Sequence of chain 17.A:
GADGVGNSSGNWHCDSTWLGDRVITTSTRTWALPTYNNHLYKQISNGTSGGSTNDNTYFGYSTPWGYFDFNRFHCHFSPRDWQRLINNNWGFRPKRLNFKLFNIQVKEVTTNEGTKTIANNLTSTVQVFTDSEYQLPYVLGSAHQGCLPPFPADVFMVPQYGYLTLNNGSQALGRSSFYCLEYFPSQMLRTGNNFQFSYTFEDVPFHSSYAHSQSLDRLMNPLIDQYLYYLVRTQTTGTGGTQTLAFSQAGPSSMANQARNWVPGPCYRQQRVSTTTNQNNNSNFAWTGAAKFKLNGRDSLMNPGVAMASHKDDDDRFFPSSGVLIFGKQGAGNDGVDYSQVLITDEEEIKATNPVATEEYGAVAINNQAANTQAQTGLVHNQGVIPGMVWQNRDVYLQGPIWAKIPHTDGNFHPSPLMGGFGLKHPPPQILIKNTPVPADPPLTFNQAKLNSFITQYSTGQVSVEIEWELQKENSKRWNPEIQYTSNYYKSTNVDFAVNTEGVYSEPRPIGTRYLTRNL

Binding-site contacts:
Ligand atom C6 contacts residue PRO631 of chain 17.A at 3.9 Å (hydrophobic).
Ligand atom N3 contacts residue PRO631 of chain 17.A at 3.6 Å.
Ligand atom O2P contacts residue ASP626 of chain 27.A at 4.2 Å.
Ligand atom N1 contacts residue PRO421 of chain 17.A at 4.3 Å.
Ligand atom C1' contacts residue PRO631 of chain 17.A at 4.3 Å (hydrophobic).
Ligand atom C6 contacts residue PRO421 of chain 17.A at 4.1 Å (hydrophobic).
Ligand atom N7 contacts residue ASN609 of chain 17.A at 3.8 Å.
Ligand atom C2 contacts residue VAL420 of chain 17.A at 4.3 Å (hydrophobic).
Ligand atom C6 contacts residue SER632 of chain 17.A at 3.9 Å.
Ligand atom C2 contacts residue PRO421 of chain 17.A at 4.5 Å (hydrophobic).
Ligand atom N7 contacts residue HIS630 of chain 17.A at 4.1 Å.
Ligand atom C5 contacts residue SER632 of chain 17.A at 4.1 Å.
Ligand atom N1 contacts residue PRO631 of chain 17.A at 3.5 Å (h-bond).
Ligand atom N6 contacts residue SER632 of chain 17.A at 3.3 Å (h-bond).
Ligand atom N1 contacts residue PHE638 of chain 17.A at 4.3 Å.
Ligand atom N6 contacts residue GLY639 of chain 17.A at 3.6 Å (h-bond).
Ligand atom N1 contacts residue VAL420 of chain 17.A at 3.7 Å.
Ligand atom C2 contacts residue PRO631 of chain 17.A at 3.3 Å (hydrophobic).
Ligand atom N6 contacts residue VAL420 of chain 17.A at 4.0 Å.
Ligand atom N7 contacts residue SER632 of chain 17.A at 4.1 Å.
Ligand atom C4 contacts residue PRO421 of chain 17.A at 4.3 Å (hydrophobic).
Ligand atom N1 contacts residue GLY639 of chain 17.A at 3.1 Å (h-bond).
Ligand atom N6 contacts residue PHE638 of chain 17.A at 3.9 Å.
Ligand atom O1P contacts residue LYS641 of chain 27.A at 4.0 Å.
Ligand atom C6 contacts residue VAL420 of chain 17.A at 4.0 Å (hydrophobic).
Ligand atom C3' contacts residue HIS630 of chain 17.A at 4.4 Å.
Ligand atom N3 contacts residue GLY639 of chain 17.A at 4.3 Å.
Ligand atom C8 contacts residue HIS630 of chain 17.A at 3.3 Å.
Ligand atom C5 contacts residue PRO631 of chain 17.A at 4.2 Å (hydrophobic).
Ligand atom C5 contacts residue PRO421 of chain 17.A at 4.1 Å (hydrophobic).
Ligand atom N7 contacts residue PRO421 of chain 17.A at 4.2 Å.
Ligand atom C8 contacts residue PRO421 of chain 17.A at 4.3 Å (hydrophobic).
Ligand atom C4 contacts residue PRO631 of chain 17.A at 4.0 Å (hydrophobic).
Ligand atom C2' contacts residue HIS630 of chain 17.A at 3.2 Å.
Ligand atom C1' contacts residue HIS630 of chain 17.A at 4.0 Å.
Ligand atom N9 contacts residue PRO421 of chain 17.A at 4.4 Å.
Ligand atom N9 contacts residue HIS630 of chain 17.A at 4.2 Å.
Ligand atom C2 contacts residue GLY639 of chain 17.A at 3.1 Å.
Ligand atom N6 contacts residue GLY637 of chain 17.A at 3.7 Å.
Ligand atom C6 contacts residue GLY639 of chain 17.A at 3.8 Å.

Sequence of chain 27.A:
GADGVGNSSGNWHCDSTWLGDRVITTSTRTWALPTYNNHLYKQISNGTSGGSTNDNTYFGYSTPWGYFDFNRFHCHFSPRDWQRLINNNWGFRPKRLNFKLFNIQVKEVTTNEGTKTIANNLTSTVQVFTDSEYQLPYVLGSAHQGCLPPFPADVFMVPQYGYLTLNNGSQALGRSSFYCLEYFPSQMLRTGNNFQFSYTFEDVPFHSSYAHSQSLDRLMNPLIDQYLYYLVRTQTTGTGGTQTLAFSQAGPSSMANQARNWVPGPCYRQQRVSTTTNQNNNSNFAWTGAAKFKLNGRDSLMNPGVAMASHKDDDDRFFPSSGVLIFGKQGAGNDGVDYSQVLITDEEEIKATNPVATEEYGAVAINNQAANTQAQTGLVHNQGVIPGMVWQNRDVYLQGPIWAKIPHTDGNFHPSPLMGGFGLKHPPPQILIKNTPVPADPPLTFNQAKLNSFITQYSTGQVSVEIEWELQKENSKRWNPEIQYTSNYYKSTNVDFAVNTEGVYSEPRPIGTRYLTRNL

The protein below binds the small molecule below.
Small molecule (SMILES): Nc1ncnc2c1ncn2[C@H]1C[C@H](O)[C@@H](COP(=O)(O)O)O1